Sequence of chain 1.B:
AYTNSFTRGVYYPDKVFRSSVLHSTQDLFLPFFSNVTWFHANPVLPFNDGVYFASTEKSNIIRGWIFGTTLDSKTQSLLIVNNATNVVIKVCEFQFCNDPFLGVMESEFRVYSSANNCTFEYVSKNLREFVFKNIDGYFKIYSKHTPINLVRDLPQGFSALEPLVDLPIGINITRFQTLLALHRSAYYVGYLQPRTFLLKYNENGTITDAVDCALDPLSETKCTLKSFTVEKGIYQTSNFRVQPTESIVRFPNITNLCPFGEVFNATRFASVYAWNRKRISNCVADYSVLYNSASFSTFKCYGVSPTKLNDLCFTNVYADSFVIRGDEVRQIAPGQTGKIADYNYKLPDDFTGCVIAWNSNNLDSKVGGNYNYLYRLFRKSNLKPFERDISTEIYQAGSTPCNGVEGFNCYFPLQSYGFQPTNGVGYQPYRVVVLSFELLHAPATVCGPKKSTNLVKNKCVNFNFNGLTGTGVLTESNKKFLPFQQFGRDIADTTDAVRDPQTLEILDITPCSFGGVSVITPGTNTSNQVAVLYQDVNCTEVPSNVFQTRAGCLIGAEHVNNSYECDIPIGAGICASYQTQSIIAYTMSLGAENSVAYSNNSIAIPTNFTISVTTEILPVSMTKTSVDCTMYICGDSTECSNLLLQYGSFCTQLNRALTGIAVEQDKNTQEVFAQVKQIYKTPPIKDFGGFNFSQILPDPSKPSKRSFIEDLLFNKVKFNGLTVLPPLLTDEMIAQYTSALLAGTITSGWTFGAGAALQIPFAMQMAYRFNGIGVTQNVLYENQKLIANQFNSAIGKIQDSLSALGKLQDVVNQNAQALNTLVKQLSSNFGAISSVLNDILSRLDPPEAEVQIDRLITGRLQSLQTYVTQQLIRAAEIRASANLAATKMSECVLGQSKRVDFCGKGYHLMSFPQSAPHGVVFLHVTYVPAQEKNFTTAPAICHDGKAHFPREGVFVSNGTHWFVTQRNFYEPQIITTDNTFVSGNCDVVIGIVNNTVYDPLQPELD

Binding-site contacts:
Ligand atom C1 contacts residue ASN61 of chain 1.B at 1.4 Å.
Ligand atom C8 contacts residue ASN61 of chain 1.B at 3.6 Å.
Ligand atom O5 contacts residue ASN61 of chain 1.B at 2.4 Å (h-bond).
Ligand atom O5 contacts residue TYR28 of chain 1.B at 4.0 Å.
Ligand atom C2 contacts residue ASN61 of chain 1.B at 2.5 Å.
Ligand atom C4 contacts residue ASN61 of chain 1.B at 4.3 Å.
Ligand atom O7 contacts residue ASN61 of chain 1.B at 3.8 Å.
Ligand atom C5 contacts residue ASN61 of chain 1.B at 3.6 Å.
Ligand atom C1 contacts residue TYR28 of chain 1.B at 3.5 Å (hydrophobic).
Ligand atom C2 contacts residue TYR28 of chain 1.B at 4.5 Å (hydrophobic).
Ligand atom C3 contacts residue ASN61 of chain 1.B at 3.8 Å.
Ligand atom N2 contacts residue ASN61 of chain 1.B at 2.8 Å (h-bond).
Ligand atom C7 contacts residue ASN61 of chain 1.B at 3.3 Å.
Ligand atom C5 contacts residue TYR28 of chain 1.B at 4.0 Å (hydrophobic).
Ligand atom N2 contacts residue TYR28 of chain 1.B at 4.4 Å.

This protein binds this small molecule.
Small molecule (SMILES): CC(=O)N[C@@H]1[C@@H](O)[C@H](O)[C@@H](CO)O[C@H]1O